Sequence of chain 1.B:
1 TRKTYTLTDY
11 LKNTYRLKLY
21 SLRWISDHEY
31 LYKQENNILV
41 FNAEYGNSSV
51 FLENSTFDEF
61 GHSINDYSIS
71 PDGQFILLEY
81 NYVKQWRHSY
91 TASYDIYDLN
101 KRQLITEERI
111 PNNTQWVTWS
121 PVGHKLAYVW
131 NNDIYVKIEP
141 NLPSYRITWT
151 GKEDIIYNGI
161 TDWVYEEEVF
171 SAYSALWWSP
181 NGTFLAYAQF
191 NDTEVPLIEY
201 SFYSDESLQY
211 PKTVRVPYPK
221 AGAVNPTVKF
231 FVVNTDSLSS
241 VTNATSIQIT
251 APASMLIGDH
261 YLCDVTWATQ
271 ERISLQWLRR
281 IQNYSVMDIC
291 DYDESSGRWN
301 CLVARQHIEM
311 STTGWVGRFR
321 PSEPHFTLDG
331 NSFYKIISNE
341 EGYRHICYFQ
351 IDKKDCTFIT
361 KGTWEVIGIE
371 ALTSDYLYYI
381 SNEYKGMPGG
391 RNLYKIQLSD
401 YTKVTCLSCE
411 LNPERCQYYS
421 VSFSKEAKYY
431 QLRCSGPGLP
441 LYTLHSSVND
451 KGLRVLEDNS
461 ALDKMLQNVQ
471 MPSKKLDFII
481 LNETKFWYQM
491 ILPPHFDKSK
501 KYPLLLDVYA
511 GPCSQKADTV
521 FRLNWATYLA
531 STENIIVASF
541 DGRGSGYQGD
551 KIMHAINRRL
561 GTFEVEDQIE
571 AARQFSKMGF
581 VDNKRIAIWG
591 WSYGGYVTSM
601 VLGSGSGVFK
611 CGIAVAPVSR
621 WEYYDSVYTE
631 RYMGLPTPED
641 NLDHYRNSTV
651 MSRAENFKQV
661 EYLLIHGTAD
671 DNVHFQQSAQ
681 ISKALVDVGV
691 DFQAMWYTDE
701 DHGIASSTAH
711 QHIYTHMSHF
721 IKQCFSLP

A small-molecule ligand and the protein it binds are described below.
Small molecule (SMILES): CC(=O)N[C@H]1[C@H](O[C@H]2[C@H](O)[C@@H](NC(C)=O)CO[C@@H]2CO)O[C@H](CO)[C@@H](O)[C@@H]1O

Binding-site contacts:
Ligand atom O7 contacts residue GLN189 of chain 1.B at 4.1 Å.
Ligand atom C7 contacts residue ILE156 of chain 1.B at 3.8 Å (hydrophobic).
Ligand atom C7 contacts residue THR193 of chain 1.B at 4.3 Å.
Ligand atom C8 contacts residue THR193 of chain 1.B at 4.2 Å.
Ligand atom O5 contacts residue ASN191 of chain 1.B at 2.3 Å (h-bond).
Ligand atom C8 contacts residue THR150 of chain 1.B at 4.1 Å.
Ligand atom C5 contacts residue THR193 of chain 1.B at 3.6 Å.
Ligand atom O6 contacts residue THR193 of chain 1.B at 3.5 Å.
Ligand atom C1 contacts residue THR193 of chain 1.B at 3.4 Å.
Ligand atom N2 contacts residue ASN191 of chain 1.B at 3.0 Å (h-bond).
Ligand atom C4 contacts residue ASN191 of chain 1.B at 4.3 Å.
Ligand atom C8 contacts residue GLU194 of chain 1.B at 4.1 Å.
Ligand atom C1 contacts residue ILE156 of chain 1.B at 4.0 Å (hydrophobic).
Ligand atom C7 contacts residue ASN191 of chain 1.B at 3.4 Å.
Ligand atom O5 contacts residue THR193 of chain 1.B at 3.6 Å.
Ligand atom O7 contacts residue THR193 of chain 1.B at 3.9 Å.
Ligand atom C2 contacts residue ASN191 of chain 1.B at 2.5 Å.
Ligand atom C2 contacts residue ILE156 of chain 1.B at 4.4 Å (hydrophobic).
Ligand atom O7 contacts residue ASN191 of chain 1.B at 3.4 Å (h-bond).
Ligand atom O7 contacts residue LYS229 of chain 1.B at 4.2 Å.
Ligand atom C3 contacts residue ASN191 of chain 1.B at 3.8 Å.
Ligand atom C8 contacts residue ILE156 of chain 1.B at 3.8 Å (hydrophobic).
Ligand atom C8 contacts residue GLN189 of chain 1.B at 4.4 Å.
Ligand atom C1 contacts residue ASN191 of chain 1.B at 1.4 Å.
Ligand atom C6 contacts residue THR193 of chain 1.B at 4.3 Å.
Ligand atom O6 contacts residue GLU194 of chain 1.B at 3.0 Å (salt-bridge).
Ligand atom N2 contacts residue ILE156 of chain 1.B at 3.6 Å.
Ligand atom C6 contacts residue GLU194 of chain 1.B at 4.0 Å.
Ligand atom C5 contacts residue ASN191 of chain 1.B at 3.6 Å.